Sequence of chain 1.A:
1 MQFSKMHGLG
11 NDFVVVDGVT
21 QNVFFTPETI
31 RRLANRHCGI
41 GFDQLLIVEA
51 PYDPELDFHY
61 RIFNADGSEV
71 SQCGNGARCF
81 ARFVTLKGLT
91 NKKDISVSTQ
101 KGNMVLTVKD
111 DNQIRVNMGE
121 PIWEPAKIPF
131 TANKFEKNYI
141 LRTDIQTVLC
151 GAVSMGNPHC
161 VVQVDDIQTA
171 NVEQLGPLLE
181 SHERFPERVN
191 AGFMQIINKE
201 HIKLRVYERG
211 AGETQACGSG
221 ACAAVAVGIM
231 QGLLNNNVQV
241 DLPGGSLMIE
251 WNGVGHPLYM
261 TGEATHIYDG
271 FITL

Binding-site contacts:
Ligand atom CAP contacts residue ARG209 of chain 1.A at 3.5 Å.
Ligand atom OAE contacts residue ARG209 of chain 1.A at 2.9 Å (salt-bridge).
Ligand atom OAH contacts residue CYS73 of chain 1.A at 3.5 Å (h-bond).
Ligand atom NAC contacts residue ASN11 of chain 1.A at 3.1 Å (h-bond).
Ligand atom OAE contacts residue ASN190 of chain 1.A at 3.1 Å (h-bond).
Ligand atom OAH contacts residue GLY74 of chain 1.A at 3.5 Å (h-bond).
Ligand atom CAK contacts residue GLN72 of chain 1.A at 3.5 Å.
Ligand atom CAJ contacts residue GLU208 of chain 1.A at 3.4 Å.
Ligand atom CAM contacts residue GLU208 of chain 1.A at 3.6 Å.
Ligand atom CAN contacts residue ASN11 of chain 1.A at 3.5 Å.
Ligand atom CAT contacts residue CYS73 of chain 1.A at 2.9 Å (hydrophobic).
Ligand atom OAF contacts residue GLY218 of chain 1.A at 3.6 Å.
Ligand atom CAS contacts residue ASN190 of chain 1.A at 3.4 Å.
Ligand atom CAQ contacts residue CYS73 of chain 1.A at 3.2 Å (hydrophobic).
Ligand atom CAM contacts residue CYS73 of chain 1.A at 3.6 Å (hydrophobic).
Ligand atom OAH contacts residue GLY218 of chain 1.A at 2.9 Å (h-bond).
Ligand atom CAQ contacts residue GLY74 of chain 1.A at 3.3 Å.
Ligand atom CAJ contacts residue GLN44 of chain 1.A at 3.6 Å.
Ligand atom CAP contacts residue ASN190 of chain 1.A at 3.5 Å.
Ligand atom CAS contacts residue GLU208 of chain 1.A at 3.6 Å.
Ligand atom OAH contacts residue ASN11 of chain 1.A at 3.4 Å (h-bond).
Ligand atom OAG contacts residue ARG209 of chain 1.A at 2.8 Å (salt-bridge).
Ligand atom CAK contacts residue ASN64 of chain 1.A at 3.6 Å.
Ligand atom OAF contacts residue GLY74 of chain 1.A at 2.8 Å (h-bond).
Ligand atom NAB contacts residue GLU208 of chain 1.A at 2.8 Å (salt-bridge).
Ligand atom OAE contacts residue ASN157 of chain 1.A at 2.9 Å (h-bond).
Ligand atom NAC contacts residue CYS217 of chain 1.A at 3.4 Å (h-bond).
Ligand atom NAB contacts residue ASN64 of chain 1.A at 2.8 Å (h-bond).
Ligand atom CAN contacts residue GLN44 of chain 1.A at 3.3 Å.
Ligand atom OAF contacts residue SER219 of chain 1.A at 2.7 Å (h-bond).
Ligand atom OAG contacts residue ASN64 of chain 1.A at 2.9 Å (h-bond).
Ligand atom CAQ contacts residue CYS217 of chain 1.A at 3.6 Å (hydrophobic).
Ligand atom CAN contacts residue CYS73 of chain 1.A at 1.8 Å (hydrophobic).
Ligand atom NAB contacts residue ASN190 of chain 1.A at 3.4 Å (h-bond).
Ligand atom OAF contacts residue CYS217 of chain 1.A at 3.5 Å (h-bond).
Ligand atom OAH contacts residue ASN75 of chain 1.A at 2.9 Å (h-bond).
Ligand atom NAB contacts residue ARG209 of chain 1.A at 2.8 Å (salt-bridge).
Ligand atom NAC contacts residue GLU208 of chain 1.A at 2.9 Å (salt-bridge).
Ligand atom CAQ contacts residue GLY218 of chain 1.A at 3.5 Å.
Ligand atom OAF contacts residue CYS73 of chain 1.A at 3.3 Å.

A small-molecule ligand and the protein it binds are described below.
Small molecule (SMILES): C[C@](N)(CCC[C@H](N)C(=O)O)C(=O)O